This protein binds this small molecule.
Small molecule (SMILES): NCOCCOCCOCCOCCOCCC(=O)NCCCCOc1ccc(NC(=O)Nc2ccc(S(N)(=O)=O)cc2)cc1

Binding-site contacts:
Ligand atom C4 contacts residue HIS1 of chain 1.A at 3.5 Å.
Ligand atom C3 contacts residue ASP16 of chain 1.A at 4.2 Å.
Ligand atom O7 contacts residue PHE17 of chain 1.A at 3.8 Å.
Ligand atom O6 contacts residue HIS12 of chain 1.A at 3.7 Å.
Ligand atom C2 contacts residue TRP2 of chain 1.A at 4.3 Å (hydrophobic).
Ligand atom O9 contacts residue HIS7 of chain 1.A at 3.8 Å.
Ligand atom O7 contacts residue TRP2 of chain 1.A at 3.5 Å.
Ligand atom S8 contacts residue TRP2 of chain 1.A at 4.1 Å.
Ligand atom N10 contacts residue ASP16 of chain 1.A at 2.8 Å (salt-bridge).
Ligand atom C9 contacts residue HIS1 of chain 1.A at 4.5 Å.
Ligand atom C1 contacts residue HIS1 of chain 1.A at 4.5 Å.
Ligand atom C5 contacts residue HIS1 of chain 1.A at 4.4 Å.
Ligand atom C2 contacts residue ASP16 of chain 1.A at 3.3 Å.
Ligand atom N10 contacts residue LYS15 of chain 1.A at 3.9 Å.
Ligand atom N10 contacts residue TRP13 of chain 1.A at 3.7 Å.
Ligand atom C1 contacts residue HIS12 of chain 1.A at 4.2 Å.
Ligand atom C contacts residue HIS1 of chain 1.A at 4.4 Å.
Ligand atom N10 contacts residue HIS12 of chain 1.A at 2.8 Å (h-bond).
Ligand atom C contacts residue TRP2 of chain 1.A at 4.4 Å (hydrophobic).
Ligand atom S8 contacts residue ASP16 of chain 1.A at 3.4 Å (salt-bridge).
Ligand atom C1 contacts residue ASN8 of chain 1.A at 3.9 Å.
Ligand atom C5 contacts residue HIS7 of chain 1.A at 3.8 Å.
Ligand atom C5 contacts residue ASN8 of chain 1.A at 3.9 Å.
Ligand atom C1 contacts residue HIS7 of chain 1.A at 4.1 Å.
Ligand atom S8 contacts residue HIS12 of chain 1.A at 3.8 Å.
Ligand atom N4 contacts residue HIS1 of chain 1.A at 3.6 Å.
Ligand atom O6 contacts residue TRP13 of chain 1.A at 3.3 Å.
Ligand atom C2 contacts residue HIS1 of chain 1.A at 3.5 Å.
Ligand atom C contacts residue ASP16 of chain 1.A at 3.6 Å.
Ligand atom O9 contacts residue ASN8 of chain 1.A at 4.3 Å.
Ligand atom O6 contacts residue TRP2 of chain 1.A at 3.7 Å.
Ligand atom O7 contacts residue ASP16 of chain 1.A at 3.4 Å (salt-bridge).
Ligand atom C3 contacts residue HIS1 of chain 1.A at 2.9 Å.
Ligand atom S8 contacts residue TRP13 of chain 1.A at 4.2 Å.
Ligand atom O6 contacts residue ASN8 of chain 1.A at 3.5 Å (h-bond).

Sequence of chain 1.A:
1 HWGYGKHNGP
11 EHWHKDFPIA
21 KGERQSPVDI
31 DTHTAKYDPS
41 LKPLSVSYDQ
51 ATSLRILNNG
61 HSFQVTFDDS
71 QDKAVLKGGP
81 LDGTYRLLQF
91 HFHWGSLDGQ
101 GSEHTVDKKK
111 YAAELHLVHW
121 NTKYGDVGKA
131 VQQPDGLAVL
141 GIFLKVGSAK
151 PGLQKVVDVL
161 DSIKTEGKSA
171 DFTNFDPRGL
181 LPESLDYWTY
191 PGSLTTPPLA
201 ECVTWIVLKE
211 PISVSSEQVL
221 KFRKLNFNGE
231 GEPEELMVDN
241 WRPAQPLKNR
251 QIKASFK